Sequence of chain 1.E:
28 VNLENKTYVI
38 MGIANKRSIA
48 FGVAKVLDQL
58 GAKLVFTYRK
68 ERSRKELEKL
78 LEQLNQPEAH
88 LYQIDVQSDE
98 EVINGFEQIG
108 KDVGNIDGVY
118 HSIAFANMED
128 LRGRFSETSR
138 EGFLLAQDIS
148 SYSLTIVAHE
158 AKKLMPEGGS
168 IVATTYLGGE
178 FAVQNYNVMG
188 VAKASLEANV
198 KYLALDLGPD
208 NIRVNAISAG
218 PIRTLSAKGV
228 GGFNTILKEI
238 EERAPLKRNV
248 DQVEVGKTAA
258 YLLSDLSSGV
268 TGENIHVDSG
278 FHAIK

Binding-site contacts:
Ligand atom CG contacts residue VAL227 of chain 1.E at 3.6 Å (hydrophobic).
Ligand atom CD contacts residue GLY229 of chain 1.E at 4.0 Å.
Ligand atom OE1 contacts residue PHE230 of chain 1.E at 3.0 Å (h-bond).
Ligand atom OE2 contacts residue ALA224 of chain 1.E at 3.6 Å.
Ligand atom O contacts residue GLY228 of chain 1.E at 4.2 Å.
Ligand atom OXT contacts residue ARG129 of chain 1.E at 3.8 Å.
Ligand atom N contacts residue GLY228 of chain 1.E at 4.1 Å.
Ligand atom C contacts residue GLY228 of chain 1.E at 4.4 Å.
Ligand atom OE1 contacts residue VAL227 of chain 1.E at 3.9 Å.
Ligand atom CG contacts residue GLY228 of chain 1.E at 3.9 Å.
Ligand atom OE1 contacts residue GLY229 of chain 1.E at 4.0 Å.
Ligand atom CA contacts residue GLY229 of chain 1.E at 4.1 Å.
Ligand atom CG contacts residue GLY229 of chain 1.E at 3.7 Å.
Ligand atom CB contacts residue GLY229 of chain 1.E at 4.2 Å.
Ligand atom OE2 contacts residue PHE230 of chain 1.E at 3.4 Å.
Ligand atom N contacts residue GLY229 of chain 1.E at 3.1 Å (h-bond).
Ligand atom CD contacts residue VAL227 of chain 1.E at 3.3 Å (hydrophobic).
Ligand atom CG contacts residue PHE230 of chain 1.E at 4.2 Å (hydrophobic).
Ligand atom C contacts residue GLY229 of chain 1.E at 4.5 Å.
Ligand atom OE2 contacts residue VAL227 of chain 1.E at 3.0 Å (h-bond).
Ligand atom OE1 contacts residue ASN231 of chain 1.E at 3.6 Å.
Ligand atom OE2 contacts residue LYS225 of chain 1.E at 3.5 Å (salt-bridge).
Ligand atom CD contacts residue PHE230 of chain 1.E at 3.5 Å (hydrophobic).
Ligand atom CD contacts residue GLY228 of chain 1.E at 4.5 Å.
Ligand atom C contacts residue ARG129 of chain 1.E at 3.8 Å.
Ligand atom O contacts residue ARG129 of chain 1.E at 3.2 Å (salt-bridge).

A small-molecule ligand and the protein it binds are described below.
Small molecule (SMILES): N[C@@H](CCC(=O)O)C(=O)O